Sequence of chain 1.V:
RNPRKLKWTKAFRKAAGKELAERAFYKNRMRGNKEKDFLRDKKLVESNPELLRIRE

Binding-site contacts:
Ligand atom CD1 contacts residue TYR108 of chain 1.V at 3.5 Å (hydrophobic).
Ligand atom CE1 contacts residue LYS53 of chain 1.V at 4.3 Å.
Ligand atom N contacts residue ARG105 of chain 1.V at 4.5 Å.
Ligand atom CB contacts residue TYR108 of chain 1.V at 3.8 Å (hydrophobic).
Ligand atom CG2 contacts residue TYR108 of chain 1.V at 3.9 Å (hydrophobic).
Ligand atom O contacts residue TYR108 of chain 1.V at 4.2 Å.
Ligand atom C contacts residue ARG105 of chain 1.V at 4.3 Å.
Ligand atom CB contacts residue ARG105 of chain 1.V at 4.4 Å.
Ligand atom O contacts residue GLU62 of chain 1.V at 4.4 Å.
Ligand atom CG2 contacts residue ARG105 of chain 1.V at 3.7 Å.
Ligand atom OG1 contacts residue GLU104 of chain 1.V at 4.1 Å.
Ligand atom CA contacts residue ARG105 of chain 1.V at 3.8 Å.
Ligand atom C contacts residue GLU62 of chain 1.V at 4.4 Å.
Ligand atom OG1 contacts residue ARG105 of chain 1.V at 3.7 Å.
Ligand atom O contacts residue TYR108 of chain 1.V at 3.9 Å.
Ligand atom O contacts residue ARG105 of chain 1.V at 3.6 Å.
Ligand atom O contacts residue GLU62 of chain 1.V at 3.6 Å.
Ligand atom CA contacts residue TYR108 of chain 1.V at 4.3 Å (hydrophobic).
Ligand atom CZ contacts residue LYS53 of chain 1.V at 4.2 Å.
Ligand atom OG1 contacts residue TYR108 of chain 1.V at 4.0 Å.
Ligand atom N contacts residue TYR108 of chain 1.V at 4.2 Å.
Ligand atom O contacts residue LYS53 of chain 1.V at 3.4 Å (salt-bridge).

A small-molecule ligand and the protein it binds are described below.
Small molecule (SMILES): CSCC[C@H](NC(=O)[C@@H](N)Cc1ccccc1)C(=O)NCC(=O)N[C@H](C(=O)N[C@@H](CC(C)C)C(=O)N[C@@H](CCCCN)C(=O)N[C@@H](CCCCN)C(=O)N[C@@H](CC(=O)O)C(=O)N[C@H](C=O)CC(C)C)[C@@H](C)O